Sequence of chain 1.B:
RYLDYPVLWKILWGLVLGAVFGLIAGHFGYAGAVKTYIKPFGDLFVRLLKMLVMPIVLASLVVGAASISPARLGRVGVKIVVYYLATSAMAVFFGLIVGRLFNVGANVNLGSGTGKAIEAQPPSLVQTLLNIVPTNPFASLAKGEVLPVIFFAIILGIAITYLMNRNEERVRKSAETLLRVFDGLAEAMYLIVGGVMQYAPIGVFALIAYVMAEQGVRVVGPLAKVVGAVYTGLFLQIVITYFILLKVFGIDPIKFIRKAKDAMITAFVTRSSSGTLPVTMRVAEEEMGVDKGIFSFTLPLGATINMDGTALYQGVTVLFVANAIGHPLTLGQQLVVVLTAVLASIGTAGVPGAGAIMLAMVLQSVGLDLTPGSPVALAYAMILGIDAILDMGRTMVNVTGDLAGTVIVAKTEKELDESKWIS

Binding-site contacts:
Ligand atom O5 contacts residue THR402 of chain 1.B at 4.0 Å.
Ligand atom O5 contacts residue ASN405 of chain 1.B at 3.2 Å (h-bond).
Ligand atom O3 contacts residue ARG401 of chain 1.B at 2.5 Å (salt-bridge).
Ligand atom C3 contacts residue MET314 of chain 1.B at 3.7 Å (hydrophobic).
Ligand atom O2 contacts residue ASP398 of chain 1.B at 3.8 Å.
Ligand atom O6 contacts residue MET314 of chain 1.B at 4.0 Å.
Ligand atom O3 contacts residue ASP398 of chain 1.B at 4.0 Å.
Ligand atom C5 contacts residue MET314 of chain 1.B at 3.6 Å (hydrophobic).
Ligand atom O2 contacts residue ARG401 of chain 1.B at 3.3 Å (salt-bridge).
Ligand atom C10 contacts residue ASP398 of chain 1.B at 3.3 Å.
Ligand atom N1 contacts residue ASP398 of chain 1.B at 3.9 Å.
Ligand atom O5 contacts residue SER280 of chain 1.B at 3.7 Å.
Ligand atom O4 contacts residue SER279 of chain 1.B at 3.7 Å.
Ligand atom O5 contacts residue MET314 of chain 1.B at 3.7 Å.
Ligand atom C11 contacts residue THR402 of chain 1.B at 3.2 Å.
Ligand atom O5 contacts residue THR317 of chain 1.B at 4.2 Å.
Ligand atom C1 contacts residue GLY362 of chain 1.B at 4.2 Å.
Ligand atom C9 contacts residue ARG401 of chain 1.B at 3.3 Å.
Ligand atom C2 contacts residue MET314 of chain 1.B at 3.8 Å (hydrophobic).
Ligand atom O3 contacts residue THR317 of chain 1.B at 3.5 Å.
Ligand atom C8 contacts residue THR317 of chain 1.B at 3.4 Å.
Ligand atom C8 contacts residue ARG401 of chain 1.B at 4.1 Å.
Ligand atom C11 contacts residue ASN405 of chain 1.B at 3.9 Å.
Ligand atom O1 contacts residue THR317 of chain 1.B at 3.7 Å.
Ligand atom C8 contacts residue ASP398 of chain 1.B at 3.9 Å.
Ligand atom O4 contacts residue THR402 of chain 1.B at 2.8 Å (h-bond).
Ligand atom C10 contacts residue ARG278 of chain 1.B at 3.9 Å.
Ligand atom C1 contacts residue MET314 of chain 1.B at 3.9 Å (hydrophobic).
Ligand atom C2 contacts residue ALA361 of chain 1.B at 4.0 Å (hydrophobic).
Ligand atom C4 contacts residue MET314 of chain 1.B at 3.5 Å (hydrophobic).
Ligand atom O1 contacts residue MET314 of chain 1.B at 4.2 Å.
Ligand atom C11 contacts residue SER280 of chain 1.B at 4.0 Å.
Ligand atom O4 contacts residue SER280 of chain 1.B at 2.9 Å (h-bond).
Ligand atom C9 contacts residue ASP398 of chain 1.B at 3.7 Å.
Ligand atom C11 contacts residue ARG278 of chain 1.B at 4.1 Å.
Ligand atom C9 contacts residue THR317 of chain 1.B at 3.9 Å.
Ligand atom C10 contacts residue THR402 of chain 1.B at 3.5 Å.
Ligand atom O4 contacts residue ARG278 of chain 1.B at 3.3 Å (salt-bridge).
Ligand atom C6 contacts residue MET314 of chain 1.B at 3.8 Å (hydrophobic).
Ligand atom N1 contacts residue ARG278 of chain 1.B at 3.6 Å (salt-bridge).

The protein below binds the small molecule below.
Small molecule (SMILES): N[C@H](C(=O)O)[C@H](OCc1ccccc1[N+](=O)[O-])C(=O)O